The protein below binds the small molecule below.
Small molecule (SMILES): O=C1C[C@@H](c2ccc(O)cc2)Oc2cc(O)cc(O)c21

Binding-site contacts:
Ligand atom C7 contacts residue HIS107 of chain 1.A at 4.0 Å.
Ligand atom O3 contacts residue LYS53 of chain 1.A at 3.5 Å.
Ligand atom C11 contacts residue ALA51 of chain 1.A at 4.1 Å (hydrophobic).
Ligand atom O5 contacts residue MET109 of chain 1.A at 2.5 Å (h-bond).
Ligand atom C14 contacts residue LYS53 of chain 1.A at 4.1 Å.
Ligand atom O2 contacts residue HIS107 of chain 1.A at 3.4 Å (h-bond).
Ligand atom C8 contacts residue ILE84 of chain 1.A at 4.3 Å (hydrophobic).
Ligand atom C15 contacts residue ILE84 of chain 1.A at 3.4 Å (hydrophobic).
Ligand atom C10 contacts residue ILE84 of chain 1.A at 3.8 Å (hydrophobic).
Ligand atom C13 contacts residue LYS53 of chain 1.A at 3.9 Å.
Ligand atom C10 contacts residue THR106 of chain 1.A at 4.0 Å.
Ligand atom O2 contacts residue MET109 of chain 1.A at 2.7 Å (h-bond).
Ligand atom C4 contacts residue MET109 of chain 1.A at 3.6 Å (hydrophobic).
Ligand atom C15 contacts residue PHE169 of chain 1.A at 4.1 Å (hydrophobic).
Ligand atom C15 contacts residue ASP168 of chain 1.A at 4.2 Å.
Ligand atom C8 contacts residue THR106 of chain 1.A at 3.8 Å.
Ligand atom C14 contacts residue ILE84 of chain 1.A at 3.7 Å (hydrophobic).
Ligand atom C8 contacts residue LEU167 of chain 1.A at 4.3 Å (hydrophobic).
Ligand atom C9 contacts residue LEU167 of chain 1.A at 4.1 Å (hydrophobic).
Ligand atom C12 contacts residue LYS53 of chain 1.A at 3.9 Å.
Ligand atom O5 contacts residue GLY110 of chain 1.A at 4.2 Å.
Ligand atom C7 contacts residue MET109 of chain 1.A at 3.9 Å (hydrophobic).
Ligand atom C13 contacts residue ILE84 of chain 1.A at 4.2 Å (hydrophobic).
Ligand atom O5 contacts residue ALA157 of chain 1.A at 4.0 Å.
Ligand atom C2 contacts residue LEU171 of chain 1.A at 4.1 Å (hydrophobic).
Ligand atom O2 contacts residue LEU108 of chain 1.A at 3.3 Å.
Ligand atom C1 contacts residue LEU171 of chain 1.A at 3.6 Å (hydrophobic).
Ligand atom O4 contacts residue ASP112 of chain 1.A at 3.5 Å (salt-bridge).
Ligand atom C12 contacts residue THR106 of chain 1.A at 3.5 Å.
Ligand atom O3 contacts residue THR106 of chain 1.A at 4.1 Å.
Ligand atom O4 contacts residue LEU171 of chain 1.A at 3.3 Å.
Ligand atom C11 contacts residue THR106 of chain 1.A at 3.3 Å.
Ligand atom C14 contacts residue ASP168 of chain 1.A at 3.5 Å.
Ligand atom C3 contacts residue MET109 of chain 1.A at 4.3 Å (hydrophobic).
Ligand atom O3 contacts residue LEU75 of chain 1.A at 3.9 Å.
Ligand atom O3 contacts residue GLU71 of chain 1.A at 4.2 Å.
Ligand atom O3 contacts residue LEU104 of chain 1.A at 3.6 Å.
Ligand atom C8 contacts residue HIS107 of chain 1.A at 3.7 Å.
Ligand atom C8 contacts residue ALA51 of chain 1.A at 4.2 Å (hydrophobic).
Ligand atom C13 contacts residue THR106 of chain 1.A at 4.0 Å.

Sequence of chain 1.A:
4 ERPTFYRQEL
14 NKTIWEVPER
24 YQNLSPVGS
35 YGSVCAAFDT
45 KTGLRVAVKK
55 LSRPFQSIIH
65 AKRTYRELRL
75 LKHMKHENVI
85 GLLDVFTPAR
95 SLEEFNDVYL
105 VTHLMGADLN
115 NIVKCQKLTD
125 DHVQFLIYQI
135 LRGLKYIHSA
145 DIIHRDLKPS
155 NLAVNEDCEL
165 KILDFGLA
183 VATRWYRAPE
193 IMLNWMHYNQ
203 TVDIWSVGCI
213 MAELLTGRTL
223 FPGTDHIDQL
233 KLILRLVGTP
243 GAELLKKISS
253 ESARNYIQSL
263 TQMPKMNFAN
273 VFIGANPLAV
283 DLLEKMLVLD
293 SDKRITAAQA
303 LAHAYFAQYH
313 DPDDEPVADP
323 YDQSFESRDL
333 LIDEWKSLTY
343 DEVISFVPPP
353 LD